Sequence of chain 1.P:
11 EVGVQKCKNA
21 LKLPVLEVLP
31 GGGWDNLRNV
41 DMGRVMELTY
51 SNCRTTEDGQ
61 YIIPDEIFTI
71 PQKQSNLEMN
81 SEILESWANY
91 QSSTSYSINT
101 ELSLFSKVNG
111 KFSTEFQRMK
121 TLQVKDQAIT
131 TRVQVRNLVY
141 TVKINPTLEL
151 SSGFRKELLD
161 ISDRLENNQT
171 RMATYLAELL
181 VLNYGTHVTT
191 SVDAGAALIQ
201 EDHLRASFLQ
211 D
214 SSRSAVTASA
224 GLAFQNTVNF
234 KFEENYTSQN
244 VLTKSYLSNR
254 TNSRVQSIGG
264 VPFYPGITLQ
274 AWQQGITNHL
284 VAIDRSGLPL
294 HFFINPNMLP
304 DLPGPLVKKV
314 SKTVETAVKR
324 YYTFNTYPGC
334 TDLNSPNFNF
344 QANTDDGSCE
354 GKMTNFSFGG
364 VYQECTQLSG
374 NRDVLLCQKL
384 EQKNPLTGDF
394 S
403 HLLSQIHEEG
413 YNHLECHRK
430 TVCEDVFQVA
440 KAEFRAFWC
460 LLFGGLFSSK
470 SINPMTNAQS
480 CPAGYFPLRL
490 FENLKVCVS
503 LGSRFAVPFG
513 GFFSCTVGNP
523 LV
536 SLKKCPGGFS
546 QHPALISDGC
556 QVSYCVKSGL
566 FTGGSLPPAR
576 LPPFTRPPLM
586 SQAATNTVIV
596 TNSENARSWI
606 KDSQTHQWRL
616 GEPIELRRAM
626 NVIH

Binding-site contacts:
Ligand atom C2 contacts residue ASN252 of chain 1.P at 2.5 Å.
Ligand atom O7 contacts residue SER251 of chain 1.P at 3.2 Å.
Ligand atom C8 contacts residue SER251 of chain 1.P at 3.8 Å.
Ligand atom O6 contacts residue ASP211 of chain 1.P at 3.0 Å (salt-bridge).
Ligand atom O5 contacts residue SER248 of chain 1.P at 4.3 Å.
Ligand atom O6 contacts residue PHE208 of chain 1.P at 3.5 Å.
Ligand atom C6 contacts residue PHE208 of chain 1.P at 4.2 Å (hydrophobic).
Ligand atom C7 contacts residue SER251 of chain 1.P at 3.8 Å.
Ligand atom O6 contacts residue SER207 of chain 1.P at 3.3 Å (h-bond).
Ligand atom C4 contacts residue SER248 of chain 1.P at 4.3 Å.
Ligand atom C5 contacts residue ASN252 of chain 1.P at 3.7 Å.
Ligand atom O5 contacts residue PHE208 of chain 1.P at 3.8 Å.
Ligand atom N2 contacts residue ASN252 of chain 1.P at 3.0 Å (h-bond).
Ligand atom C4 contacts residue ASN252 of chain 1.P at 4.2 Å.
Ligand atom C1 contacts residue ASN252 of chain 1.P at 1.4 Å.
Ligand atom N2 contacts residue SER251 of chain 1.P at 4.2 Å.
Ligand atom C3 contacts residue ASN252 of chain 1.P at 3.8 Å.
Ligand atom C7 contacts residue ASN252 of chain 1.P at 4.0 Å.
Ligand atom C6 contacts residue ASP211 of chain 1.P at 3.7 Å.
Ligand atom O5 contacts residue ASN252 of chain 1.P at 2.4 Å (h-bond).
Ligand atom O6 contacts residue LYS247 of chain 1.P at 4.0 Å.

This protein binds this small molecule.
Small molecule (SMILES): CC(=O)N[C@H]1[C@H](O[C@H]2[C@H](O)[C@@H](NC(C)=O)CO[C@@H]2CO)O[C@H](CO)[C@@H](O)[C@@H]1O